The protein below binds the small molecule below.
Small molecule (SMILES): CCC(CC)C(=O)Nc1ccccc1O

Sequence of chain 1.B:
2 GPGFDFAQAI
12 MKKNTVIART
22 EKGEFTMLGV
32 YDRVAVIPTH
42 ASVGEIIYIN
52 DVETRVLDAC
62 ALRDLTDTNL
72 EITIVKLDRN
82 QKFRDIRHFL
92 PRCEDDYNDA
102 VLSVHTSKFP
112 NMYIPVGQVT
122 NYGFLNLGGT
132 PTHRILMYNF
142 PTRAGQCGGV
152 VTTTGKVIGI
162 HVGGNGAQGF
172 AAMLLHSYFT

Binding-site contacts:
Ligand atom C3 contacts residue THR21 of chain 1.B at 3.8 Å.
Ligand atom C3 contacts residue GLU22 of chain 1.B at 3.4 Å.
Ligand atom N1 contacts residue THR21 of chain 1.B at 3.8 Å.
Ligand atom C11 contacts residue ARG20 of chain 1.B at 4.5 Å.
Ligand atom C1 contacts residue GLU22 of chain 1.B at 4.1 Å.
Ligand atom C1 contacts residue THR21 of chain 1.B at 4.0 Å.
Ligand atom O2 contacts residue THR21 of chain 1.B at 3.4 Å (h-bond).
Ligand atom O2 contacts residue GLY24 of chain 1.B at 4.5 Å.
Ligand atom C8 contacts residue ARG20 of chain 1.B at 3.5 Å.
Ligand atom C6 contacts residue TYR49 of chain 1.B at 4.3 Å (hydrophobic).
Ligand atom C1 contacts residue TYR49 of chain 1.B at 4.2 Å (hydrophobic).
Ligand atom C4 contacts residue GLU22 of chain 1.B at 3.9 Å.
Ligand atom C6 contacts residue THR21 of chain 1.B at 3.8 Å.
Ligand atom C2 contacts residue GLU22 of chain 1.B at 4.2 Å.
Ligand atom O2 contacts residue ARG20 of chain 1.B at 4.2 Å.
Ligand atom C1 contacts residue ARG20 of chain 1.B at 3.9 Å.
Ligand atom C12 contacts residue ARG20 of chain 1.B at 4.4 Å.
Ligand atom C12 contacts residue THR21 of chain 1.B at 4.5 Å.
Ligand atom C9 contacts residue ARG20 of chain 1.B at 3.6 Å.
Ligand atom N1 contacts residue GLU22 of chain 1.B at 3.9 Å.
Ligand atom O1 contacts residue TYR49 of chain 1.B at 3.2 Å.
Ligand atom O1 contacts residue ARG20 of chain 1.B at 3.9 Å.
Ligand atom C1 contacts residue ILE47 of chain 1.B at 3.1 Å (hydrophobic).
Ligand atom C2 contacts residue ILE47 of chain 1.B at 4.0 Å (hydrophobic).
Ligand atom C7 contacts residue ARG20 of chain 1.B at 4.0 Å.
Ligand atom C5 contacts residue GLU22 of chain 1.B at 3.7 Å.
Ligand atom C7 contacts residue THR21 of chain 1.B at 4.5 Å.
Ligand atom O2 contacts residue GLU22 of chain 1.B at 4.0 Å.
Ligand atom O1 contacts residue THR21 of chain 1.B at 4.1 Å.
Ligand atom C6 contacts residue GLU22 of chain 1.B at 3.9 Å.
Ligand atom C1 contacts residue ILE48 of chain 1.B at 4.2 Å (hydrophobic).
Ligand atom C10 contacts residue ARG20 of chain 1.B at 4.1 Å.